Binding-site contacts:
Ligand atom OH contacts residue HIS71 of chain 1.A at 3.4 Å.
Ligand atom CE1 contacts residue SER362 of chain 1.A at 3.9 Å.
Ligand atom CE1 contacts residue ALA366 of chain 1.A at 4.1 Å (hydrophobic).
Ligand atom OH contacts residue ALA366 of chain 1.A at 3.6 Å.
Ligand atom CE2 contacts residue VAL363 of chain 1.A at 3.6 Å (hydrophobic).
Ligand atom OH contacts residue HIS336 of chain 1.A at 3.3 Å.
Ligand atom OXT contacts residue ASN337 of chain 1.A at 3.0 Å (h-bond).
Ligand atom CB contacts residue ASN337 of chain 1.A at 3.8 Å.
Ligand atom CE1 contacts residue HIS336 of chain 1.A at 3.4 Å.
Ligand atom CE2 contacts residue ASN333 of chain 1.A at 4.2 Å.
Ligand atom CZ contacts residue HIS336 of chain 1.A at 3.5 Å.
Ligand atom CD2 contacts residue ASN333 of chain 1.A at 3.3 Å.
Ligand atom CD2 contacts residue HIS332 of chain 1.A at 3.8 Å.
Ligand atom CE2 contacts residue HIS98 of chain 1.A at 3.9 Å.
Ligand atom OH contacts residue HIS98 of chain 1.A at 4.2 Å.
Ligand atom CD2 contacts residue VAL363 of chain 1.A at 3.9 Å (hydrophobic).
Ligand atom CD1 contacts residue SER361 of chain 1.A at 3.5 Å.
Ligand atom CE2 contacts residue HIS332 of chain 1.A at 3.5 Å.
Ligand atom CE1 contacts residue SER361 of chain 1.A at 4.0 Å.
Ligand atom CD1 contacts residue SER362 of chain 1.A at 4.1 Å.
Ligand atom CD1 contacts residue HIS336 of chain 1.A at 3.5 Å.
Ligand atom OH contacts residue VAL363 of chain 1.A at 3.9 Å.
Ligand atom CD1 contacts residue VAL363 of chain 1.A at 4.0 Å (hydrophobic).
Ligand atom CD2 contacts residue HIS336 of chain 1.A at 4.1 Å.
Ligand atom N contacts residue ASN337 of chain 1.A at 2.9 Å (h-bond).
Ligand atom CA contacts residue ASN337 of chain 1.A at 3.7 Å.
Ligand atom O contacts residue TYR271 of chain 1.A at 3.9 Å.
Ligand atom CD1 contacts residue MET360 of chain 1.A at 3.7 Å (hydrophobic).
Ligand atom N contacts residue SER361 of chain 1.A at 2.8 Å (h-bond).
Ligand atom CE1 contacts residue MET360 of chain 1.A at 3.4 Å (hydrophobic).
Ligand atom CZ contacts residue VAL363 of chain 1.A at 3.5 Å (hydrophobic).
Ligand atom CG contacts residue ASN333 of chain 1.A at 4.1 Å.
Ligand atom C contacts residue ASN337 of chain 1.A at 3.8 Å.
Ligand atom CG contacts residue VAL363 of chain 1.A at 4.1 Å (hydrophobic).
Ligand atom O contacts residue ASN333 of chain 1.A at 3.7 Å.
Ligand atom CG contacts residue HIS336 of chain 1.A at 3.8 Å.
Ligand atom CB contacts residue ASN333 of chain 1.A at 3.5 Å.
Ligand atom CE2 contacts residue HIS336 of chain 1.A at 3.7 Å.
Ligand atom CE1 contacts residue VAL363 of chain 1.A at 3.6 Å (hydrophobic).
Ligand atom CA contacts residue SER361 of chain 1.A at 4.1 Å.

A protein and the small-molecule ligand that binds it are described below.
Small molecule (SMILES): N[C@@H](Cc1ccc(O)cc1)C(=O)O

Sequence of chain 1.A:
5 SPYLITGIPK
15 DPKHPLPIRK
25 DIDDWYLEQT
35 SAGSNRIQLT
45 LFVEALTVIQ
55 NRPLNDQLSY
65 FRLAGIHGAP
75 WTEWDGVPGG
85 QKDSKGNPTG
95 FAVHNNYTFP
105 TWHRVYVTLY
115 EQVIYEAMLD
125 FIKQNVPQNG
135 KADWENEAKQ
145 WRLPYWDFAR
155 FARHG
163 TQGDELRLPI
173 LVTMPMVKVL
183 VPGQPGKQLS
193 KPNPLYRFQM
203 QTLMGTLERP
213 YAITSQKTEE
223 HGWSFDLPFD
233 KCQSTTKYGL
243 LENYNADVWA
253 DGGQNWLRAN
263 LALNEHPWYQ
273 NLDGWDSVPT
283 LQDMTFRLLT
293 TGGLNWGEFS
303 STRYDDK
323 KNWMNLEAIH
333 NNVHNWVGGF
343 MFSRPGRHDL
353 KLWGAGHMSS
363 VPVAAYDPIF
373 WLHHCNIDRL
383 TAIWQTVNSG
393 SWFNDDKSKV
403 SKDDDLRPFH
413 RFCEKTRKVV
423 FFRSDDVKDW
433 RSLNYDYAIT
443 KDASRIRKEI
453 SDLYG